Binding-site contacts:
Ligand atom C2 contacts residue ASN799 of chain 1.A at 2.5 Å.
Ligand atom C7 contacts residue ASN799 of chain 1.A at 3.2 Å.
Ligand atom O7 contacts residue ASN799 of chain 1.A at 3.4 Å (h-bond).
Ligand atom O7 contacts residue ASN1159 of chain 1.A at 3.7 Å.
Ligand atom C5 contacts residue ASN799 of chain 1.A at 3.7 Å.
Ligand atom C1 contacts residue ASN799 of chain 1.A at 1.4 Å.
Ligand atom C1 contacts residue ASN1159 of chain 1.A at 4.4 Å.
Ligand atom N2 contacts residue ASN799 of chain 1.A at 2.9 Å (h-bond).
Ligand atom C8 contacts residue ASN799 of chain 1.A at 4.3 Å.
Ligand atom O5 contacts residue ASN799 of chain 1.A at 2.4 Å (h-bond).
Ligand atom C8 contacts residue THR798 of chain 1.A at 4.2 Å.
Ligand atom C4 contacts residue ASN799 of chain 1.A at 4.2 Å.
Ligand atom C3 contacts residue ASN799 of chain 1.A at 3.8 Å.

Sequence of chain 1.A:
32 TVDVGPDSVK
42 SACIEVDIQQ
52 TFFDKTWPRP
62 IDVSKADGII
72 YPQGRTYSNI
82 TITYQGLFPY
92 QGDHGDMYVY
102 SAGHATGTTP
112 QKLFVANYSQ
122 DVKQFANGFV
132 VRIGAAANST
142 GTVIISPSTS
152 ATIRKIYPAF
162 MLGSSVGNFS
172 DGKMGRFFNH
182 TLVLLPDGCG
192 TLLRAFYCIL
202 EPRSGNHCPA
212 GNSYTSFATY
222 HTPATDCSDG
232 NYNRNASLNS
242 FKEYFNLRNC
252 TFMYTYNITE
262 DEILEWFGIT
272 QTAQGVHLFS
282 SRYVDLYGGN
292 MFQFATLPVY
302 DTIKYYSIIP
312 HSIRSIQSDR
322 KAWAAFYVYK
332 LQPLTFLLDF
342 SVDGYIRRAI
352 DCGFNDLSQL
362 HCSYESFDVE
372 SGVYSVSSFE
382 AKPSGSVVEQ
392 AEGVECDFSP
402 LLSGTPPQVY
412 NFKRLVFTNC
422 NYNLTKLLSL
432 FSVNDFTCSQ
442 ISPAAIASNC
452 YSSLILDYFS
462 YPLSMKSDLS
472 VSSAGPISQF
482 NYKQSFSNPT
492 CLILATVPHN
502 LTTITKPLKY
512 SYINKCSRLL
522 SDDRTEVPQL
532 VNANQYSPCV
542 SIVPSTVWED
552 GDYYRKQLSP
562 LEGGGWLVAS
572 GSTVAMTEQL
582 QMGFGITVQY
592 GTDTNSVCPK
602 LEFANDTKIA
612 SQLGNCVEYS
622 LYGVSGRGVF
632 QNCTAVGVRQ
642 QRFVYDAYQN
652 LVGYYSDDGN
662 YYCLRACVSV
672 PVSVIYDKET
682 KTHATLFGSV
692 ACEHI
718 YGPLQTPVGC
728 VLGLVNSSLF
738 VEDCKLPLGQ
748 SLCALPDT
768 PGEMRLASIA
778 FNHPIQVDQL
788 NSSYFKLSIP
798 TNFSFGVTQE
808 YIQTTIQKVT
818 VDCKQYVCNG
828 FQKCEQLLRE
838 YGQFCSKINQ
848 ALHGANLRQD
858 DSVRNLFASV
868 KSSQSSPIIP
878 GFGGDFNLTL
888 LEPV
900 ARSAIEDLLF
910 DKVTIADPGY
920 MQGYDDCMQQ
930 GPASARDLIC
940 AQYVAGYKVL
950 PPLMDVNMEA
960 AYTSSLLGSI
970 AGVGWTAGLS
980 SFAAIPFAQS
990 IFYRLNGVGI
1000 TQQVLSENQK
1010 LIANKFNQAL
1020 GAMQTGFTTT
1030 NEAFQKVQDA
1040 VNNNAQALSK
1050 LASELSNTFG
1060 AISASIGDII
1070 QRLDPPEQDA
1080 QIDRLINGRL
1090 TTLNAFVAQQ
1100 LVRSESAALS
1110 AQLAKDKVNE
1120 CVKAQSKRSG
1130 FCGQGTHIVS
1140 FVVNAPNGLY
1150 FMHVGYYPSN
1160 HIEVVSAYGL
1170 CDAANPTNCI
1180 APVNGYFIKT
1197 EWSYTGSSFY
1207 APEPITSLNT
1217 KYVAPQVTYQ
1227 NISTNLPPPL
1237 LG

This protein binds this small molecule.
Small molecule (SMILES): CC(=O)N[C@@H]1[C@@H](O)[C@H](O)[C@@H](CO)O[C@H]1O